Sequence of chain 3.D:
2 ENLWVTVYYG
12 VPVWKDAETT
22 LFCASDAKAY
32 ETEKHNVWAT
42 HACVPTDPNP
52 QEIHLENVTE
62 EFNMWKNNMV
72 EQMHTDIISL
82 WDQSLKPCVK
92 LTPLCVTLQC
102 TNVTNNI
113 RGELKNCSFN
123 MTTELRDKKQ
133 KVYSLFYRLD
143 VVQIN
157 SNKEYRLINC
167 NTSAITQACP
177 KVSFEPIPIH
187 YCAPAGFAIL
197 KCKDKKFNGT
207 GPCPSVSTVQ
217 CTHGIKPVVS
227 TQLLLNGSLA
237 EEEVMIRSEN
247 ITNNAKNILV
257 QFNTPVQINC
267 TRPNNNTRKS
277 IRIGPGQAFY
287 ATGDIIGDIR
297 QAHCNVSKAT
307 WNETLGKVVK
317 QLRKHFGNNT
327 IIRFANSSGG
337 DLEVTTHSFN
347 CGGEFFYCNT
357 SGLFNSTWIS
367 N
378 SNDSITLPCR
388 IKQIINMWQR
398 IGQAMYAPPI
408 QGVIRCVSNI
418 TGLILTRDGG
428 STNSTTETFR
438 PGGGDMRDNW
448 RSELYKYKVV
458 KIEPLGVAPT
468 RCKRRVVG

This protein binds this small molecule.
Small molecule (SMILES): CC(=O)N[C@H]1[C@H](O[C@H]2[C@H](O)[C@@H](NC(C)=O)CO[C@@H]2CO)O[C@H](CO)[C@@H](O[C@@H]2O[C@H](CO[C@H]3O[C@H](CO[C@H]4O[C@H](CO)[C@@H](O)[C@H](O)[C@@H]4O)[C@@H](O)[C@H](O[C@H]4O[C@H](CO)[C@@H](O)[C@H](O)[C@@H]4O)[C@@H]3O)[C@@H](O)[C@H](O[C@H]3O[C@H](CO)[C@@H](O)[C@H](O)[C@@H]3O[C@H]3O[C@H](CO)[C@@H](O)[C@H](O)[C@@H]3O)[C@@H]2O)[C@@H]1O

Sequence of chain 3.F:
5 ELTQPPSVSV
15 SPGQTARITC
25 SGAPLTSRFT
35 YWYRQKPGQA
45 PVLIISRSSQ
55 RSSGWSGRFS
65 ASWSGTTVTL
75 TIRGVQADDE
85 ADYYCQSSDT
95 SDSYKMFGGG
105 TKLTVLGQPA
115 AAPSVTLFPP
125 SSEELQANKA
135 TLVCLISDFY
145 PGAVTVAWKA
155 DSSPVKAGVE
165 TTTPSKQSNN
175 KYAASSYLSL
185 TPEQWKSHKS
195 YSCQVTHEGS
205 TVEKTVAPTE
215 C

Binding-site contacts:
Ligand atom N2 contacts residue ASN355 of chain 3.D at 1.9 Å (h-bond).
Ligand atom O7 contacts residue ASN355 of chain 3.D at 3.6 Å (h-bond).
Ligand atom O6 contacts residue NAG1 of chain 3.Y at 3.5 Å (h-bond).
Ligand atom O7 contacts residue NAG1 of chain 3.T at 3.2 Å.
Ligand atom C8 contacts residue PRO385 of chain 3.D at 3.3 Å (hydrophobic).
Ligand atom C3 contacts residue NAG1 of chain 3.Y at 4.4 Å.
Ligand atom C4 contacts residue NAG1 of chain 3.Y at 3.7 Å.
Ligand atom C2 contacts residue NAG1 of chain 3.Y at 4.3 Å.
Ligand atom C4 contacts residue ASN355 of chain 3.D at 4.3 Å.
Ligand atom N2 contacts residue SER357 of chain 3.D at 3.3 Å.
Ligand atom C2 contacts residue ASN355 of chain 3.D at 2.1 Å.
Ligand atom C7 contacts residue ASN355 of chain 3.D at 2.4 Å.
Ligand atom C3 contacts residue ASN355 of chain 3.D at 3.3 Å.
Ligand atom C1 contacts residue NAG1 of chain 3.Y at 4.5 Å.
Ligand atom C8 contacts residue ASN355 of chain 3.D at 2.3 Å.
Ligand atom O4 contacts residue NAG1 of chain 3.Y at 4.1 Å.
Ligand atom C7 contacts residue NAG1 of chain 3.T at 4.3 Å.
Ligand atom O6 contacts residue SER95 of chain 3.F at 4.3 Å.
Ligand atom O3 contacts residue NAG1 of chain 3.Y at 4.0 Å.
Ligand atom O3 contacts residue ASN355 of chain 3.D at 4.2 Å.
Ligand atom C2 contacts residue SER357 of chain 3.D at 3.7 Å.
Ligand atom C1 contacts residue ASN355 of chain 3.D at 1.8 Å.
Ligand atom O5 contacts residue NAG1 of chain 3.Y at 3.8 Å.
Ligand atom C7 contacts residue SER357 of chain 3.D at 4.5 Å.
Ligand atom C5 contacts residue NAG1 of chain 3.Y at 4.5 Å.
Ligand atom C5 contacts residue ASN355 of chain 3.D at 4.0 Å.
Ligand atom O5 contacts residue ASN355 of chain 3.D at 3.0 Å (h-bond).
Ligand atom C6 contacts residue NAG1 of chain 3.Y at 4.4 Å.
Ligand atom N2 contacts residue GLY358 of chain 3.D at 4.3 Å.